Sequence of chain 1.A:
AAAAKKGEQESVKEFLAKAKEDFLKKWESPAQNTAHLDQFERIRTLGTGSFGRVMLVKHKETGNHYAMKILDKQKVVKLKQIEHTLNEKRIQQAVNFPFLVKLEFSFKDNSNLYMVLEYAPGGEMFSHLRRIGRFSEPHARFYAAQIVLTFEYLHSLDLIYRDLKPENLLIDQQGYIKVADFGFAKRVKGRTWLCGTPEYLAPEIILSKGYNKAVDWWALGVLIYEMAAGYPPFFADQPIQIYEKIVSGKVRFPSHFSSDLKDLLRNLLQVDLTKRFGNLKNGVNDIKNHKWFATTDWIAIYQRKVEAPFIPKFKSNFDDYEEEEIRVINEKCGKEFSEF

Binding-site contacts:
Ligand atom C34 contacts residue LEU121 of chain 1.A at 3.6 Å (hydrophobic).
Ligand atom C18 contacts residue LEU174 of chain 1.A at 3.5 Å (hydrophobic).
Ligand atom C35 contacts residue ASP185 of chain 1.A at 3.7 Å.
Ligand atom C21 contacts residue LEU174 of chain 1.A at 3.9 Å (hydrophobic).
Ligand atom N19 contacts residue GLU122 of chain 1.A at 3.0 Å (salt-bridge).
Ligand atom C10 contacts residue GLY127 of chain 1.A at 3.9 Å.
Ligand atom N19 contacts residue ALA124 of chain 1.A at 3.5 Å (h-bond).
Ligand atom S23 contacts residue LEU50 of chain 1.A at 3.8 Å.
Ligand atom C7 contacts residue ASN327 of chain 1.A at 3.4 Å.
Ligand atom C34 contacts residue ALA184 of chain 1.A at 3.7 Å (hydrophobic).
Ligand atom N4 contacts residue PHE328 of chain 1.A at 3.8 Å.
Ligand atom C10 contacts residue TYR123 of chain 1.A at 3.9 Å (hydrophobic).
Ligand atom C28 contacts residue VAL58 of chain 1.A at 3.9 Å (hydrophobic).
Ligand atom C21 contacts residue ALA71 of chain 1.A at 3.6 Å (hydrophobic).
Ligand atom C5 contacts residue TYR123 of chain 1.A at 3.7 Å (hydrophobic).
Ligand atom C2 contacts residue ASN327 of chain 1.A at 3.8 Å.
Ligand atom C9 contacts residue GLY127 of chain 1.A at 3.5 Å.
Ligand atom N20 contacts residue GLU122 of chain 1.A at 3.6 Å.
Ligand atom N19 contacts residue ALA71 of chain 1.A at 3.8 Å.
Ligand atom C35 contacts residue LYS73 of chain 1.A at 3.5 Å.
Ligand atom N14 contacts residue TYR123 of chain 1.A at 3.3 Å.
Ligand atom C6 contacts residue ASN327 of chain 1.A at 3.8 Å.
Ligand atom C9 contacts residue ALA124 of chain 1.A at 3.7 Å (hydrophobic).
Ligand atom C6 contacts residue PRO125 of chain 1.A at 3.4 Å (hydrophobic).
Ligand atom C15 contacts residue TYR123 of chain 1.A at 3.8 Å (hydrophobic).
Ligand atom C5 contacts residue PRO125 of chain 1.A at 3.5 Å (hydrophobic).
Ligand atom N20 contacts residue LEU174 of chain 1.A at 3.7 Å.
Ligand atom C5 contacts residue PHE328 of chain 1.A at 3.8 Å (hydrophobic).
Ligand atom C8 contacts residue GLY127 of chain 1.A at 3.7 Å.
Ligand atom C15 contacts residue ALA124 of chain 1.A at 3.7 Å (hydrophobic).
Ligand atom N20 contacts residue ALA124 of chain 1.A at 2.8 Å (h-bond).
Ligand atom N1 contacts residue ASN327 of chain 1.A at 2.9 Å (h-bond).
Ligand atom N19 contacts residue LEU174 of chain 1.A at 3.4 Å.
Ligand atom C18 contacts residue ALA71 of chain 1.A at 3.5 Å (hydrophobic).
Ligand atom N20 contacts residue TYR123 of chain 1.A at 3.5 Å.
Ligand atom O32 contacts residue VAL58 of chain 1.A at 3.3 Å.
Ligand atom C10 contacts residue ALA124 of chain 1.A at 3.7 Å (hydrophobic).
Ligand atom N19 contacts residue TYR123 of chain 1.A at 3.7 Å.
Ligand atom C9 contacts residue TYR123 of chain 1.A at 3.8 Å (hydrophobic).
Ligand atom N14 contacts residue ALA124 of chain 1.A at 3.0 Å (h-bond).

This small molecule binds to this protein.
Small molecule (SMILES): Cc1cc(Nc2cc(N3CCN(C)CC3)nc(Sc3ccc(NC(=O)C4CC4)cc3)n2)[nH]n1